Sequence of chain 1.B:
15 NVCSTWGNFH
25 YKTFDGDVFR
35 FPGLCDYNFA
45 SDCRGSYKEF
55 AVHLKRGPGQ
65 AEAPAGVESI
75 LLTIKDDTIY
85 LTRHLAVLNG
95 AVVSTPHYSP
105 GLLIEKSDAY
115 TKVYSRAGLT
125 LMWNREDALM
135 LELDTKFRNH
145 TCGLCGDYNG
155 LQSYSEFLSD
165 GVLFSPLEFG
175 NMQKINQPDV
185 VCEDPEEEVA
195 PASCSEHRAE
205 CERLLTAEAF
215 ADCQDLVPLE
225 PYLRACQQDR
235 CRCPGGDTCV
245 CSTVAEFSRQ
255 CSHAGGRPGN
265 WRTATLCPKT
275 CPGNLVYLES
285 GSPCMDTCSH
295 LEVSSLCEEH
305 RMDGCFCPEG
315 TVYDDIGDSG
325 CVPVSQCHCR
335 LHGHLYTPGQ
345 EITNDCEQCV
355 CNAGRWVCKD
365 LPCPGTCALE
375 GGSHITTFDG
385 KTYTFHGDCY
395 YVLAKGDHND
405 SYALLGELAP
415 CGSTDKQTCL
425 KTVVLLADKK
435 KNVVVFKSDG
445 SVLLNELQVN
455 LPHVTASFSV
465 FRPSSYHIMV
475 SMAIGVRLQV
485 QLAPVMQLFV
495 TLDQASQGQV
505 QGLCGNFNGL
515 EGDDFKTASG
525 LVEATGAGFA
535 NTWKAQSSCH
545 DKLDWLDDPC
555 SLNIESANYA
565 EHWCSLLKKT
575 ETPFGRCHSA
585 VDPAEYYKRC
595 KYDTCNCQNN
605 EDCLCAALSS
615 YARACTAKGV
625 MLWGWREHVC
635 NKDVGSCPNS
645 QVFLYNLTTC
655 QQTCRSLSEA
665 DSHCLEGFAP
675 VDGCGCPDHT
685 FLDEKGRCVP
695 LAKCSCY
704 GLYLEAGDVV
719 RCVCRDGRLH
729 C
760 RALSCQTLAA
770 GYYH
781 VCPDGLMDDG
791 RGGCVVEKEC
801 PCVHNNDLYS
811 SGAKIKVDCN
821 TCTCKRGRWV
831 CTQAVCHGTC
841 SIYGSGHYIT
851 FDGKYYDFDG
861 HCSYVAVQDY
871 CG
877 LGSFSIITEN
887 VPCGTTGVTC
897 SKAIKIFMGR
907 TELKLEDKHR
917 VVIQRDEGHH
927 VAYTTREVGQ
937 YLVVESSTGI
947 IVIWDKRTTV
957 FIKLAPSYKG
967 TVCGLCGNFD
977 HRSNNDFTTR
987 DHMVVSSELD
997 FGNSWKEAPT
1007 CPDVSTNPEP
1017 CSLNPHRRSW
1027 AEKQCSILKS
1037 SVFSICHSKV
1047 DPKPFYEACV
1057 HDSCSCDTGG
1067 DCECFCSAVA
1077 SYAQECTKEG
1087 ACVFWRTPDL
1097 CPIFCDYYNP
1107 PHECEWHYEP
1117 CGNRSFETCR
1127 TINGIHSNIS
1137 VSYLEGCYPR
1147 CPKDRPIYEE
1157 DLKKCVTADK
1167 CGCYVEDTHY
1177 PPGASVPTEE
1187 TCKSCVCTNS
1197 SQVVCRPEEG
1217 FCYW

Binding-site contacts:
Ligand atom O3 contacts residue ASN153 of chain 1.B at 2.0 Å (h-bond).
Ligand atom C2 contacts residue ASN143 of chain 1.B at 2.5 Å.
Ligand atom N2 contacts residue ASN143 of chain 1.B at 3.4 Å (h-bond).
Ligand atom C3 contacts residue ASN143 of chain 1.B at 3.5 Å.
Ligand atom O3 contacts residue ASN143 of chain 1.B at 4.3 Å.
Ligand atom O4 contacts residue ARG142 of chain 1.B at 3.2 Å.
Ligand atom O6 contacts residue ARG142 of chain 1.B at 4.4 Å.
Ligand atom C4 contacts residue ARG142 of chain 1.B at 3.9 Å.
Ligand atom C5 contacts residue ASN143 of chain 1.B at 3.0 Å.
Ligand atom C7 contacts residue ASN143 of chain 1.B at 3.4 Å.
Ligand atom C1 contacts residue ASN143 of chain 1.B at 1.4 Å.
Ligand atom O6 contacts residue ASN143 of chain 1.B at 2.9 Å (h-bond).
Ligand atom C6 contacts residue ARG142 of chain 1.B at 3.5 Å.
Ligand atom C4 contacts residue ASN153 of chain 1.B at 3.8 Å.
Ligand atom C5 contacts residue ARG142 of chain 1.B at 4.3 Å.
Ligand atom C2 contacts residue ASN153 of chain 1.B at 3.8 Å.
Ligand atom C7 contacts residue ASN153 of chain 1.B at 4.1 Å.
Ligand atom O7 contacts residue ASN153 of chain 1.B at 3.9 Å.
Ligand atom O7 contacts residue ASN143 of chain 1.B at 2.6 Å (h-bond).
Ligand atom N2 contacts residue ASN153 of chain 1.B at 4.1 Å.
Ligand atom C4 contacts residue ASN143 of chain 1.B at 3.4 Å.
Ligand atom O4 contacts residue ASN153 of chain 1.B at 3.9 Å.
Ligand atom C3 contacts residue ASN153 of chain 1.B at 3.3 Å.
Ligand atom O3 contacts residue GLY154 of chain 1.B at 4.2 Å.
Ligand atom C6 contacts residue ASN143 of chain 1.B at 3.0 Å.
Ligand atom O5 contacts residue ASN143 of chain 1.B at 2.4 Å (h-bond).

A small-molecule ligand and the protein it binds are described below.
Small molecule (SMILES): CC(=O)N[C@@H]1[C@@H](O)[C@H](O)[C@@H](CO)O[C@H]1O